The small molecule below binds the protein below.
Small molecule (SMILES): CC(=O)N[C@@H]1[C@@H](O)[C@H](O)[C@@H](CO)O[C@H]1O

Binding-site contacts:
Ligand atom C4 contacts residue ASN24 of chain 1.A at 4.2 Å.
Ligand atom O5 contacts residue ASN24 of chain 1.A at 2.4 Å (h-bond).
Ligand atom C7 contacts residue ASN24 of chain 1.A at 3.1 Å.
Ligand atom C1 contacts residue ASN24 of chain 1.A at 1.4 Å.
Ligand atom O7 contacts residue ASN24 of chain 1.A at 3.2 Å (h-bond).
Ligand atom C5 contacts residue ASN24 of chain 1.A at 3.7 Å.
Ligand atom N2 contacts residue ASN24 of chain 1.A at 2.8 Å (h-bond).
Ligand atom C3 contacts residue ASN24 of chain 1.A at 3.8 Å.
Ligand atom C1 contacts residue LYS23 of chain 1.A at 4.5 Å.
Ligand atom C8 contacts residue ASN24 of chain 1.A at 4.3 Å.
Ligand atom C2 contacts residue ASN24 of chain 1.A at 2.4 Å.

Sequence of chain 1.A:
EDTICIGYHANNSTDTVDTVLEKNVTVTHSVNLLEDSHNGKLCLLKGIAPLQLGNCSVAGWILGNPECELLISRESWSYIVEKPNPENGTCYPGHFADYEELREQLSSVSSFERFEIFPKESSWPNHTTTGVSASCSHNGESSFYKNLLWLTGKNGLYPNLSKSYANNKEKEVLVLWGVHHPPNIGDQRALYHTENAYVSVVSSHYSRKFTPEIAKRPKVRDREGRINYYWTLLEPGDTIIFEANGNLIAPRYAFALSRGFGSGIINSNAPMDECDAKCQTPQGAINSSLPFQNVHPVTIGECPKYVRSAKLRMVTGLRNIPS